Sequence of chain 1.C:
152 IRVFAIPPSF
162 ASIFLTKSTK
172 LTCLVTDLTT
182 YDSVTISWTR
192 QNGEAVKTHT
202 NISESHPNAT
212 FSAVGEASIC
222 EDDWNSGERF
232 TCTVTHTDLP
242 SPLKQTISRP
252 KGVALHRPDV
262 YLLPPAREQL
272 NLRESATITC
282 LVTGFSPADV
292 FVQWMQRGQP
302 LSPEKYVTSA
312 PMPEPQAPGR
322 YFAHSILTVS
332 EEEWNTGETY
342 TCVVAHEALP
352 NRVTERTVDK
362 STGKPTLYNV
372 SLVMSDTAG

Sequence of chain 1.E:
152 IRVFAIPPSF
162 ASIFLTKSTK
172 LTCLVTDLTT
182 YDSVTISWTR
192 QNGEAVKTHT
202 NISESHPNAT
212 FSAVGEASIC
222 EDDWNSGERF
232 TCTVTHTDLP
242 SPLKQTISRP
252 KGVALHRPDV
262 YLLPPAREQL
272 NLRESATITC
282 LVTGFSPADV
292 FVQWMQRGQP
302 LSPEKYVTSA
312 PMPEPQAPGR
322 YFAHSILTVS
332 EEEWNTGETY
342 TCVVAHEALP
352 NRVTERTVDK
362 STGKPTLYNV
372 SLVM

Binding-site contacts:
Ligand atom C1 contacts residue ASN370 of chain 1.E at 4.2 Å.
Ligand atom C6 contacts residue SER372 of chain 1.E at 4.2 Å.
Ligand atom O5 contacts residue ASN370 of chain 1.D at 2.4 Å (h-bond).
Ligand atom N2 contacts residue ASN370 of chain 1.D at 2.9 Å (h-bond).
Ligand atom O6 contacts residue SER372 of chain 1.D at 4.3 Å.
Ligand atom C2 contacts residue NAG1 of chain 1.R at 4.1 Å.
Ligand atom N2 contacts residue NAG1 of chain 1.R at 3.1 Å (h-bond).
Ligand atom O7 contacts residue ASN370 of chain 1.C at 4.3 Å.
Ligand atom C3 contacts residue ASN370 of chain 1.D at 3.8 Å.
Ligand atom O5 contacts residue ASN370 of chain 1.C at 4.5 Å.
Ligand atom C6 contacts residue SER372 of chain 1.D at 3.9 Å.
Ligand atom C1 contacts residue ASN370 of chain 1.D at 1.4 Å.
Ligand atom C8 contacts residue ASN370 of chain 1.D at 4.3 Å.
Ligand atom C7 contacts residue ASN370 of chain 1.D at 3.2 Å.
Ligand atom C2 contacts residue ASN370 of chain 1.D at 2.4 Å.
Ligand atom C3 contacts residue NAG1 of chain 1.R at 4.4 Å.
Ligand atom C1 contacts residue NAG1 of chain 1.R at 4.3 Å.
Ligand atom C8 contacts residue NAG1 of chain 1.R at 3.6 Å.
Ligand atom C7 contacts residue NAG1 of chain 1.R at 3.8 Å.
Ligand atom O7 contacts residue ASN370 of chain 1.D at 3.1 Å (h-bond).
Ligand atom C4 contacts residue ASN370 of chain 1.D at 4.2 Å.
Ligand atom C5 contacts residue ASN370 of chain 1.D at 3.7 Å.
Ligand atom C6 contacts residue ASN370 of chain 1.D at 4.3 Å.

Sequence of chain 1.D:
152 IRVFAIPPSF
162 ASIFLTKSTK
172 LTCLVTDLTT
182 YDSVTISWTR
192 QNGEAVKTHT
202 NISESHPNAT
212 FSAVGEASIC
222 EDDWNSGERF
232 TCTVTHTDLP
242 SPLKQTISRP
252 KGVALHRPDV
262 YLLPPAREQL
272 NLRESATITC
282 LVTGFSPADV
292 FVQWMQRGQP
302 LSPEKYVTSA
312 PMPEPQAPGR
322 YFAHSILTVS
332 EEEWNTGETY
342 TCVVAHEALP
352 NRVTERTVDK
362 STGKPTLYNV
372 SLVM

The protein below binds the small molecule below.
Small molecule (SMILES): CC(=O)N[C@@H]1[C@@H](O)[C@H](O)[C@@H](CO)O[C@H]1O